Sequence of chain 3.A:
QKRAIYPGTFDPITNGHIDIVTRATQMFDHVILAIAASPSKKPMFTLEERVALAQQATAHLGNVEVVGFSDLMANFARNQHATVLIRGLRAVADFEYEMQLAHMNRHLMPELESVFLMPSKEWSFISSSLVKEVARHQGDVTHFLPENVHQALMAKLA

Sequence of chain 2.A:
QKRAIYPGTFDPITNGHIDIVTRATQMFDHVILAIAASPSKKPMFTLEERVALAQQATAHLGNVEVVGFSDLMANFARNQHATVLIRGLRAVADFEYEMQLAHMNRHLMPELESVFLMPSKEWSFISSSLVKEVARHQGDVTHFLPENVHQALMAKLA

Binding-site contacts:
Ligand atom C contacts residue GLU99 of chain 3.A at 4.2 Å.
Ligand atom C contacts residue LEU86 of chain 3.A at 3.9 Å (hydrophobic).
Ligand atom C15 contacts residue MET74 of chain 3.A at 3.7 Å (hydrophobic).
Ligand atom C3 contacts residue ARG88 of chain 3.A at 4.0 Å.
Ligand atom C9 contacts residue MET74 of chain 3.A at 3.9 Å (hydrophobic).
Ligand atom C7 contacts residue MET74 of chain 3.A at 3.7 Å (hydrophobic).
Ligand atom C13 contacts residue ASN106 of chain 3.A at 3.4 Å.
Ligand atom O1 contacts residue LEU73 of chain 3.A at 3.4 Å.
Ligand atom C7 contacts residue PHE70 of chain 3.A at 3.5 Å (hydrophobic).
Ligand atom C11 contacts residue LEU102 of chain 3.A at 3.6 Å (hydrophobic).
Ligand atom C8 contacts residue HIS138 of chain 2.A at 3.9 Å.
Ligand atom O contacts residue ASN106 of chain 3.A at 3.1 Å (h-bond).
Ligand atom C2 contacts residue ARG88 of chain 3.A at 3.6 Å.
Ligand atom C1 contacts residue PRO8 of chain 3.A at 3.9 Å (hydrophobic).
Ligand atom O1 contacts residue MET74 of chain 3.A at 2.8 Å (h-bond).
Ligand atom C7 contacts residue ASP72 of chain 3.A at 3.8 Å.
Ligand atom C contacts residue LEU102 of chain 3.A at 3.9 Å (hydrophobic).
Ligand atom C12 contacts residue LEU73 of chain 3.A at 4.1 Å (hydrophobic).
Ligand atom C5 contacts residue ALA37 of chain 3.A at 3.2 Å (hydrophobic).
Ligand atom O contacts residue MET74 of chain 3.A at 4.0 Å.
Ligand atom O contacts residue PRO8 of chain 3.A at 4.1 Å.
Ligand atom C contacts residue ARG88 of chain 3.A at 3.4 Å.
Ligand atom C5 contacts residue PHE70 of chain 3.A at 4.0 Å (hydrophobic).
Ligand atom C2 contacts residue LEU102 of chain 3.A at 3.8 Å (hydrophobic).
Ligand atom C8 contacts residue MET74 of chain 3.A at 3.9 Å (hydrophobic).
Ligand atom N1 contacts residue HIS138 of chain 2.A at 4.1 Å.
Ligand atom O contacts residue LEU102 of chain 3.A at 4.1 Å.
Ligand atom C13 contacts residue LEU102 of chain 3.A at 4.3 Å (hydrophobic).
Ligand atom C2 contacts residue PRO8 of chain 3.A at 4.0 Å (hydrophobic).
Ligand atom C3 contacts residue GLY9 of chain 3.A at 4.2 Å.
Ligand atom C8 contacts residue ASP72 of chain 3.A at 3.7 Å.
Ligand atom O contacts residue LEU86 of chain 3.A at 4.1 Å.
Ligand atom C12 contacts residue VAL135 of chain 2.A at 3.5 Å (hydrophobic).
Ligand atom C6 contacts residue PHE70 of chain 3.A at 3.8 Å (hydrophobic).
Ligand atom C11 contacts residue GLU134 of chain 2.A at 4.3 Å.
Ligand atom C12 contacts residue GLU134 of chain 2.A at 4.0 Å.
Ligand atom N contacts residue ALA37 of chain 3.A at 3.6 Å.
Ligand atom C contacts residue ASN106 of chain 3.A at 3.4 Å.
Ligand atom C9 contacts residue LEU73 of chain 3.A at 4.2 Å (hydrophobic).
Ligand atom C1 contacts residue LEU102 of chain 3.A at 4.1 Å (hydrophobic).

This small molecule binds to this protein.
Small molecule (SMILES): COc1ccc2[nH]cc(CCNC(=O)C(C)(C)C)c2c1